A protein and the small-molecule ligand that binds it are described below.
Small molecule (SMILES): CC(=O)N[C@H]1[C@H](O[C@H]2[C@H](O)[C@@H](NC(C)=O)CO[C@@H]2CO)O[C@H](CO)[C@@H](O)[C@@H]1O

Binding-site contacts:
Ligand atom C5 contacts residue ASN154 of chain 2.B at 3.7 Å.
Ligand atom C6 contacts residue GLN147 of chain 2.B at 3.7 Å.
Ligand atom C3 contacts residue ASN154 of chain 2.B at 3.8 Å.
Ligand atom O5 contacts residue GLU150 of chain 2.B at 3.4 Å.
Ligand atom C8 contacts residue ASN154 of chain 2.B at 4.2 Å.
Ligand atom C5 contacts residue GLU150 of chain 2.B at 4.4 Å.
Ligand atom C1 contacts residue THR156 of chain 2.B at 3.6 Å.
Ligand atom C6 contacts residue THR151 of chain 2.B at 4.0 Å.
Ligand atom C2 contacts residue ASN154 of chain 2.B at 2.5 Å.
Ligand atom C1 contacts residue THR151 of chain 2.B at 4.4 Å.
Ligand atom C5 contacts residue THR151 of chain 2.B at 3.9 Å.
Ligand atom O6 contacts residue GLU150 of chain 2.B at 3.7 Å.
Ligand atom O5 contacts residue ASN154 of chain 2.B at 2.4 Å (h-bond).
Ligand atom C7 contacts residue THR156 of chain 2.B at 4.4 Å.
Ligand atom C1 contacts residue ASN154 of chain 2.B at 1.4 Å.
Ligand atom O7 contacts residue THR151 of chain 2.B at 4.3 Å.
Ligand atom C6 contacts residue GLU150 of chain 2.B at 4.1 Å.
Ligand atom O7 contacts residue ASN154 of chain 2.B at 3.2 Å (h-bond).
Ligand atom O5 contacts residue THR156 of chain 2.B at 4.3 Å.
Ligand atom O6 contacts residue GLN147 of chain 2.B at 3.1 Å (h-bond).
Ligand atom N2 contacts residue THR156 of chain 2.B at 3.9 Å.
Ligand atom N2 contacts residue ASN154 of chain 2.B at 2.9 Å (h-bond).
Ligand atom C7 contacts residue ASN154 of chain 2.B at 3.1 Å.
Ligand atom O5 contacts residue THR151 of chain 2.B at 4.2 Å.
Ligand atom C4 contacts residue ASN154 of chain 2.B at 4.2 Å.
Ligand atom C5 contacts residue THR156 of chain 2.B at 4.5 Å.
Ligand atom C2 contacts residue THR156 of chain 2.B at 4.4 Å.
Ligand atom C8 contacts residue THR156 of chain 2.B at 4.1 Å.
Ligand atom C1 contacts residue GLU150 of chain 2.B at 4.2 Å.

Sequence of chain 2.B:
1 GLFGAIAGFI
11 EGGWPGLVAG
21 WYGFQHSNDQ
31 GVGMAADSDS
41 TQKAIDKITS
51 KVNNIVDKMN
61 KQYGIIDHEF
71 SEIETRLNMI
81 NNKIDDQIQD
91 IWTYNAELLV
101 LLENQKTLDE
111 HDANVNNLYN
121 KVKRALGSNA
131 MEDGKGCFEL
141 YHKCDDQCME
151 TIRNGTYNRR